The protein below binds the small molecule below.
Small molecule (SMILES): Nc1nc2c(ncn2[C@@H]2O[C@H](CO[P](=O)(O)O[P](=O)(O)NP(=O)(O)O)[C@@H](O)[C@H]2O)c(=O)[nH]1

Binding-site contacts:
Ligand atom O6 contacts residue SER145 of chain 1.A at 3.4 Å.
Ligand atom N1 contacts residue ASP119 of chain 1.A at 2.8 Å (salt-bridge).
Ligand atom O2' contacts residue ASP30 of chain 1.A at 3.1 Å (salt-bridge).
Ligand atom N2 contacts residue LEU120 of chain 1.A at 3.5 Å.
Ligand atom O1B contacts residue GLY15 of chain 1.A at 3.0 Å (h-bond).
Ligand atom O6 contacts residue ASN116 of chain 1.A at 3.3 Å (h-bond).
Ligand atom C3' contacts residue GLU31 of chain 1.A at 3.4 Å.
Ligand atom N7 contacts residue ASN116 of chain 1.A at 3.1 Å (h-bond).
Ligand atom O2G contacts residue THR35 of chain 1.A at 2.9 Å (h-bond).
Ligand atom O2B contacts residue LYS16 of chain 1.A at 3.5 Å (salt-bridge).
Ligand atom O1B contacts residue LYS16 of chain 1.A at 2.8 Å (salt-bridge).
Ligand atom O1B contacts residue VAL14 of chain 1.A at 3.2 Å (h-bond).
Ligand atom O3' contacts residue ASP30 of chain 1.A at 2.9 Å (salt-bridge).
Ligand atom O2B contacts residue SER17 of chain 1.A at 2.9 Å (h-bond).
Ligand atom O3G contacts residue LYS16 of chain 1.A at 2.6 Å (salt-bridge).
Ligand atom C2' contacts residue VAL29 of chain 1.A at 3.4 Å (hydrophobic).
Ligand atom O2' contacts residue PHE28 of chain 1.A at 3.2 Å.
Ligand atom O1A contacts residue ALA18 of chain 1.A at 2.8 Å (h-bond).
Ligand atom O1A contacts residue SER17 of chain 1.A at 3.4 Å (h-bond).
Ligand atom O2A contacts residue TYR32 of chain 1.A at 3.4 Å.
Ligand atom O3A contacts residue GLY15 of chain 1.A at 3.2 Å (h-bond).
Ligand atom O3G contacts residue GLY60 of chain 1.A at 2.8 Å (h-bond).
Ligand atom O2' contacts residue VAL29 of chain 1.A at 2.6 Å (h-bond).
Ligand atom O1A contacts residue GLY15 of chain 1.A at 3.2 Å.
Ligand atom O6 contacts residue ASP119 of chain 1.A at 3.5 Å (salt-bridge).
Ligand atom O4' contacts residue LYS117 of chain 1.A at 3.2 Å (salt-bridge).
Ligand atom N3B contacts residue GLY13 of chain 1.A at 3.1 Å (h-bond).
Ligand atom O2B contacts residue MG1 of chain 1.C at 2.1 Å.
Ligand atom PB contacts residue MG1 of chain 1.C at 3.3 Å.
Ligand atom O3G contacts residue GLY12 of chain 1.A at 3.5 Å.
Ligand atom N3B contacts residue TYR32 of chain 1.A at 3.5 Å.
Ligand atom O1G contacts residue TYR32 of chain 1.A at 2.6 Å (h-bond).
Ligand atom PG contacts residue MG1 of chain 1.C at 3.2 Å.
Ligand atom O1B contacts residue GLY13 of chain 1.A at 3.5 Å (h-bond).
Ligand atom O6 contacts residue LYS117 of chain 1.A at 3.4 Å.
Ligand atom N3B contacts residue MG1 of chain 1.C at 3.4 Å.
Ligand atom N2 contacts residue ASP119 of chain 1.A at 2.9 Å (salt-bridge).
Ligand atom O6 contacts residue ALA146 of chain 1.A at 2.8 Å (h-bond).
Ligand atom O2G contacts residue MG1 of chain 1.C at 2.1 Å.
Ligand atom O1G contacts residue PRO34 of chain 1.A at 3.5 Å.

Sequence of chain 1.A:
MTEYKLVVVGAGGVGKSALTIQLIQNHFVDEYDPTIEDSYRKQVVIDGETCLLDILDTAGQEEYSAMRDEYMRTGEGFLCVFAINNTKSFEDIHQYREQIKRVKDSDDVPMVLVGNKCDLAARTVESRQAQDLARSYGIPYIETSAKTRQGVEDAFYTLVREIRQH